Binding-site contacts:
Ligand atom C8 contacts residue THR70 of chain 1.A at 3.3 Å.
Ligand atom C4 contacts residue ASN71 of chain 1.A at 4.2 Å.
Ligand atom C3 contacts residue ASN71 of chain 1.A at 3.5 Å.
Ligand atom C1 contacts residue ASN71 of chain 1.A at 1.4 Å.
Ligand atom C7 contacts residue THR70 of chain 1.A at 3.5 Å.
Ligand atom O3 contacts residue ASN71 of chain 1.A at 3.4 Å (h-bond).
Ligand atom C2 contacts residue ASN71 of chain 1.A at 2.4 Å.
Ligand atom O5 contacts residue ASN71 of chain 1.A at 2.4 Å (h-bond).
Ligand atom C1 contacts residue THR70 of chain 1.A at 4.3 Å.
Ligand atom C5 contacts residue ASN71 of chain 1.A at 3.7 Å.
Ligand atom N2 contacts residue THR70 of chain 1.A at 3.9 Å.
Ligand atom N2 contacts residue ASN71 of chain 1.A at 3.5 Å (h-bond).
Ligand atom O7 contacts residue GLY69 of chain 1.A at 4.3 Å.
Ligand atom O7 contacts residue ASN71 of chain 1.A at 3.8 Å.
Ligand atom C7 contacts residue ASN71 of chain 1.A at 4.0 Å.
Ligand atom O7 contacts residue THR70 of chain 1.A at 4.0 Å.

Sequence of chain 1.A:
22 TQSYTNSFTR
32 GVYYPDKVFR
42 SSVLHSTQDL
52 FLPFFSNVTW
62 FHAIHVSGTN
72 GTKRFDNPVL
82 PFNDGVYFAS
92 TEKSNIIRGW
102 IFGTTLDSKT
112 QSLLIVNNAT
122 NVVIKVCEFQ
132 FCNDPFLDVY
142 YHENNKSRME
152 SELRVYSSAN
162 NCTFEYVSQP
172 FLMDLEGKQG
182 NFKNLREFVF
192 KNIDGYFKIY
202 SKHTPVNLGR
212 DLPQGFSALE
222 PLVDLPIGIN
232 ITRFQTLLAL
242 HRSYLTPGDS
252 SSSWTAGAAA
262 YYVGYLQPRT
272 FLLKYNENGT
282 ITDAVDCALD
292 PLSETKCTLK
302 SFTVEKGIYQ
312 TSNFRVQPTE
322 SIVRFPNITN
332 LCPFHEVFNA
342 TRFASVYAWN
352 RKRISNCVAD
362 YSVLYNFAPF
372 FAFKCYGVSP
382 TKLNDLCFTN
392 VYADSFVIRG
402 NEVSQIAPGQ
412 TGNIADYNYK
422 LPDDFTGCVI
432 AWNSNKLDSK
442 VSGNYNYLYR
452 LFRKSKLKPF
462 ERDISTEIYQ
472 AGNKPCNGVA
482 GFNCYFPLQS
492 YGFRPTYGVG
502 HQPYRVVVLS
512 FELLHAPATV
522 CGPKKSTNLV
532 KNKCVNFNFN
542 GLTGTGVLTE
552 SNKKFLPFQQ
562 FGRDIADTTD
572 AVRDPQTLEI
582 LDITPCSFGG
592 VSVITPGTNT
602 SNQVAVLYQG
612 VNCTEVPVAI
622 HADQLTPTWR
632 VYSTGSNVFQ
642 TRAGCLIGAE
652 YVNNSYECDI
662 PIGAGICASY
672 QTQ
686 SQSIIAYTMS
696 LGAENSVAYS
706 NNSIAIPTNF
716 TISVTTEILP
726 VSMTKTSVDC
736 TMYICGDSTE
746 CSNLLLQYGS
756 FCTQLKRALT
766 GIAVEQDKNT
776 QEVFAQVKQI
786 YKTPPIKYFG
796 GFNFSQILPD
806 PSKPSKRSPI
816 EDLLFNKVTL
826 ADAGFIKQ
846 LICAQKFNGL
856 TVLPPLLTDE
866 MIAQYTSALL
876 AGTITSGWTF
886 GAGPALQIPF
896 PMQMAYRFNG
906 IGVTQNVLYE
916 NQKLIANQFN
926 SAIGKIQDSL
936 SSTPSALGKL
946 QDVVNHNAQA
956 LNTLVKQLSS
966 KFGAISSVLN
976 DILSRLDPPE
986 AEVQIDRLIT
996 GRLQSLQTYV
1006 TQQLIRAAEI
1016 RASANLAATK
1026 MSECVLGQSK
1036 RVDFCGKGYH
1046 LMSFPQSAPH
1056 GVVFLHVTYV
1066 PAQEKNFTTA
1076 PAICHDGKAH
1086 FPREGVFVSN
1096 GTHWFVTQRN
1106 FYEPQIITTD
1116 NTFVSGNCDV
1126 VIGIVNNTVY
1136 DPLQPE

This small molecule binds to this protein.
Small molecule (SMILES): CC(=O)N[C@@H]1[C@@H](O)[C@H](O)[C@@H](CO)O[C@H]1O